Binding-site contacts:
Ligand atom C5 contacts residue LEU245 of chain 1.A at 4.0 Å (hydrophobic).
Ligand atom C9 contacts residue HEM1 of chain 1.B at 4.3 Å.
Ligand atom C8 contacts residue HEM1 of chain 1.B at 4.2 Å.
Ligand atom O contacts residue LEU245 of chain 1.A at 3.7 Å.
Ligand atom C2 contacts residue TYR97 of chain 1.A at 3.2 Å (hydrophobic).
Ligand atom C10 contacts residue ILE396 of chain 1.A at 4.2 Å (hydrophobic).
Ligand atom C9 contacts residue ILE253 of chain 1.A at 3.7 Å (hydrophobic).
Ligand atom C8 contacts residue VAL296 of chain 1.A at 3.8 Å (hydrophobic).
Ligand atom C3 contacts residue LEU245 of chain 1.A at 3.7 Å (hydrophobic).
Ligand atom C10 contacts residue THR186 of chain 1.A at 4.0 Å.
Ligand atom C10 contacts residue VAL397 of chain 1.A at 4.3 Å (hydrophobic).
Ligand atom C1 contacts residue LEU245 of chain 1.A at 4.5 Å (hydrophobic).
Ligand atom C2 contacts residue PHE88 of chain 1.A at 4.2 Å (hydrophobic).
Ligand atom C8 contacts residue PHE88 of chain 1.A at 4.4 Å (hydrophobic).
Ligand atom C4 contacts residue HEM1 of chain 1.B at 3.7 Å.
Ligand atom C3 contacts residue TYR97 of chain 1.A at 3.5 Å (hydrophobic).
Ligand atom C9 contacts residue VAL296 of chain 1.A at 3.5 Å (hydrophobic).
Ligand atom C5 contacts residue ILE253 of chain 1.A at 4.2 Å (hydrophobic).
Ligand atom C10 contacts residue PHE88 of chain 1.A at 3.9 Å (hydrophobic).
Ligand atom C7 contacts residue VAL296 of chain 1.A at 4.4 Å (hydrophobic).
Ligand atom O contacts residue PHE99 of chain 1.A at 4.2 Å.
Ligand atom C6 contacts residue ILE253 of chain 1.A at 4.1 Å (hydrophobic).
Ligand atom C3 contacts residue THR102 of chain 1.A at 3.8 Å.
Ligand atom C6 contacts residue LEU245 of chain 1.A at 3.9 Å (hydrophobic).
Ligand atom C6 contacts residue GLY249 of chain 1.A at 4.0 Å.
Ligand atom C8 contacts residue ILE396 of chain 1.A at 3.9 Å (hydrophobic).
Ligand atom C10 contacts residue VAL248 of chain 1.A at 4.0 Å (hydrophobic).
Ligand atom C5 contacts residue HEM1 of chain 1.B at 3.8 Å.
Ligand atom C3 contacts residue HEM1 of chain 1.B at 4.2 Å.
Ligand atom C2 contacts residue LEU245 of chain 1.A at 3.6 Å (hydrophobic).
Ligand atom O contacts residue PHE88 of chain 1.A at 3.5 Å.
Ligand atom C6 contacts residue VAL248 of chain 1.A at 4.3 Å (hydrophobic).
Ligand atom O contacts residue TYR97 of chain 1.A at 2.5 Å (h-bond).
Ligand atom C9 contacts residue VAL397 of chain 1.A at 4.1 Å (hydrophobic).
Ligand atom C8 contacts residue ASP298 of chain 1.A at 3.5 Å.

The protein below binds the small molecule below.
Small molecule (SMILES): CC1(C)[C@@H]2CC[C@@]1(C)C(=O)C2

Sequence of chain 1.A:
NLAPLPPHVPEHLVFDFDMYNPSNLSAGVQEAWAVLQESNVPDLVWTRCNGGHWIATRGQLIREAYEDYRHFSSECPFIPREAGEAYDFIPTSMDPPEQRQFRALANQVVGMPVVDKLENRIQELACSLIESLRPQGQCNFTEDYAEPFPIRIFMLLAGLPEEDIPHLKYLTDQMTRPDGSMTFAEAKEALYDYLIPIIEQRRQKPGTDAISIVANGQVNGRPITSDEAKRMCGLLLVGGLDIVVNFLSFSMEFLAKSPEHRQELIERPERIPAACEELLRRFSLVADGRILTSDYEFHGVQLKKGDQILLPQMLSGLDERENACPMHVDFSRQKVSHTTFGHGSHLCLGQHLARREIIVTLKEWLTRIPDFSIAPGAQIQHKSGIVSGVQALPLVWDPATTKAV